The protein below binds the small molecule below.
Small molecule (SMILES): FC(F)O[C@@H](Cl)C(F)(F)F

Binding-site contacts:
Ligand atom FAA contacts residue SER27 of chain 19.A at 3.5 Å.
Ligand atom FAB contacts residue TYR28 of chain 19.A at 3.6 Å.
Ligand atom CAJ contacts residue TYR28 of chain 7.A at 4.1 Å (hydrophobic).
Ligand atom CLAF contacts residue ICF1 of chain 7.I at 1.3 Å.
Ligand atom FAC contacts residue LEU31 of chain 7.A at 4.4 Å.
Ligand atom OAG contacts residue ICF1 of chain 7.I at 0.9 Å.
Ligand atom FAD contacts residue ICF1 of chain 7.I at 1.6 Å.
Ligand atom CAJ contacts residue LEU81 of chain 19.A at 4.2 Å (hydrophobic).
Ligand atom CLAF contacts residue TYR28 of chain 7.A at 4.2 Å.
Ligand atom CAI contacts residue LEU81 of chain 7.A at 4.4 Å (hydrophobic).
Ligand atom CAI contacts residue LEU81 of chain 19.A at 4.3 Å (hydrophobic).
Ligand atom CAH contacts residue TYR28 of chain 19.A at 4.3 Å (hydrophobic).
Ligand atom FAA contacts residue ICF1 of chain 7.I at 1.5 Å.
Ligand atom FAE contacts residue TYR28 of chain 7.A at 3.9 Å.
Ligand atom FAC contacts residue TYR28 of chain 7.A at 3.2 Å.
Ligand atom FAA contacts residue TYR28 of chain 19.A at 3.8 Å.
Ligand atom CAH contacts residue SER27 of chain 19.A at 4.3 Å.
Ligand atom FAD contacts residue LEU31 of chain 7.A at 4.2 Å.
Ligand atom CLAF contacts residue SER27 of chain 7.A at 3.5 Å.
Ligand atom CLAF contacts residue LEU24 of chain 7.A at 3.4 Å.
Ligand atom FAB contacts residue SER27 of chain 19.A at 4.1 Å.
Ligand atom FAE contacts residue ICF1 of chain 7.I at 2.3 Å.
Ligand atom FAE contacts residue LEU24 of chain 19.A at 3.1 Å.
Ligand atom CAH contacts residue LEU24 of chain 19.A at 4.3 Å (hydrophobic).
Ligand atom CAJ contacts residue ICF1 of chain 7.I at 1.1 Å.
Ligand atom FAC contacts residue LEU24 of chain 7.A at 4.4 Å.
Ligand atom FAC contacts residue SER27 of chain 7.A at 4.2 Å.
Ligand atom FAB contacts residue LEU24 of chain 19.A at 3.0 Å.
Ligand atom FAD contacts residue LEU24 of chain 19.A at 3.4 Å.
Ligand atom FAE contacts residue LEU81 of chain 19.A at 3.2 Å.
Ligand atom FAB contacts residue ICF1 of chain 7.I at 1.3 Å.
Ligand atom CAI contacts residue ICF1 of chain 7.I at 0.9 Å.
Ligand atom FAB contacts residue LEU81 of chain 19.A at 4.0 Å.
Ligand atom FAC contacts residue ICF1 of chain 7.I at 1.4 Å.
Ligand atom CAJ contacts residue LEU24 of chain 19.A at 3.8 Å (hydrophobic).
Ligand atom CAH contacts residue ICF1 of chain 7.I at 1.1 Å.

Sequence of chain 19.A:
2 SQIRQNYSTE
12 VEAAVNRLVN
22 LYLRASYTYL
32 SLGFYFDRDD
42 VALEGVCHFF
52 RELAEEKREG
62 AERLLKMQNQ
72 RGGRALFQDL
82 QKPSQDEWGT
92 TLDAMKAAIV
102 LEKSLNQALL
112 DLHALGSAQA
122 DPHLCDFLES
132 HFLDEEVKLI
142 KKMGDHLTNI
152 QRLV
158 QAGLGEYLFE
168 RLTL

Sequence of chain 7.A:
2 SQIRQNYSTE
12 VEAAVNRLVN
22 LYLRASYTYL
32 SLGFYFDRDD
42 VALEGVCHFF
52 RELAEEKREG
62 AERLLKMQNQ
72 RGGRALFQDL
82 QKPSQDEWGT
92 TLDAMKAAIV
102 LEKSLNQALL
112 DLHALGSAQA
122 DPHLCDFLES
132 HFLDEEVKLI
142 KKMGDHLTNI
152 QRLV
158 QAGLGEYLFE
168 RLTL